A small-molecule ligand and the protein it binds are described below.
Small molecule (SMILES): CC(=O)N[C@H]1[C@H](O[C@H]2[C@H](O)[C@@H](NC(C)=O)CO[C@@H]2CO)O[C@H](CO)[C@@H](O[C@@H]2O[C@H](CO[C@H]3O[C@H](CO)[C@@H](O)[C@H](O)[C@@H]3O)[C@@H](O)[C@H](O[C@H]3O[C@H](CO)[C@@H](O)[C@H](O)[C@@H]3O)[C@@H]2O)[C@@H]1O

Sequence of chain 10.E:
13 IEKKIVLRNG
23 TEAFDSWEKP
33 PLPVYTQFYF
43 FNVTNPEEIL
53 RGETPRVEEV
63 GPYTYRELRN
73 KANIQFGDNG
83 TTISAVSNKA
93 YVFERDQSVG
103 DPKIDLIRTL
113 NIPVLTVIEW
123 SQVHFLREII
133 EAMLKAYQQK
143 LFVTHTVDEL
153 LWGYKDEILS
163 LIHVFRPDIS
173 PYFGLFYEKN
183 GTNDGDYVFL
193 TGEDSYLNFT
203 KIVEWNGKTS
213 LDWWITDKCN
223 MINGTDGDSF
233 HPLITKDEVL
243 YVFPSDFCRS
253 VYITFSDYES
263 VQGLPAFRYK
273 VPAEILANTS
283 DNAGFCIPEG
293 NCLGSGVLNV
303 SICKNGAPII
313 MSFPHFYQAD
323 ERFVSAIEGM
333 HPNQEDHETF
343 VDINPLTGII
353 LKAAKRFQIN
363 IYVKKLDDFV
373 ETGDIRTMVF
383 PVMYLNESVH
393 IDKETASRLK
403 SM

Binding-site contacts:
Ligand atom C5 contacts residue ASN388 of chain 10.E at 3.6 Å.
Ligand atom C4 contacts residue TYR41 of chain 10.E at 3.9 Å (hydrophobic).
Ligand atom C3 contacts residue ASN388 of chain 10.E at 3.8 Å.
Ligand atom O7 contacts residue ASN388 of chain 10.E at 3.9 Å.
Ligand atom C6 contacts residue TYR41 of chain 10.E at 3.6 Å (hydrophobic).
Ligand atom C6 contacts residue ARG358 of chain 10.E at 4.4 Å.
Ligand atom C1 contacts residue ASN388 of chain 10.E at 1.4 Å.
Ligand atom C7 contacts residue SER390 of chain 10.E at 4.2 Å.
Ligand atom N2 contacts residue TYR41 of chain 10.E at 4.3 Å.
Ligand atom O7 contacts residue GLN39 of chain 10.E at 2.9 Å (h-bond).
Ligand atom O5 contacts residue ASN388 of chain 10.E at 2.3 Å (h-bond).
Ligand atom N2 contacts residue ASN388 of chain 10.E at 2.9 Å (h-bond).
Ligand atom C1 contacts residue ARG358 of chain 10.E at 3.7 Å.
Ligand atom C5 contacts residue TYR41 of chain 10.E at 3.4 Å (hydrophobic).
Ligand atom C2 contacts residue ASN388 of chain 10.E at 2.5 Å.
Ligand atom O6 contacts residue ASP338 of chain 10.E at 2.9 Å (salt-bridge).
Ligand atom O5 contacts residue ASP338 of chain 10.E at 4.2 Å.
Ligand atom O5 contacts residue ARG358 of chain 10.E at 3.4 Å (salt-bridge).
Ligand atom O7 contacts residue TYR41 of chain 10.E at 3.3 Å (h-bond).
Ligand atom C7 contacts residue TYR41 of chain 10.E at 3.5 Å (hydrophobic).
Ligand atom C3 contacts residue ASP338 of chain 10.E at 4.5 Å.
Ligand atom C4 contacts residue ASN388 of chain 10.E at 4.2 Å.
Ligand atom O6 contacts residue TYR41 of chain 10.E at 3.6 Å.
Ligand atom O5 contacts residue TYR41 of chain 10.E at 4.4 Å.
Ligand atom C4 contacts residue ASP338 of chain 10.E at 4.3 Å.
Ligand atom C3 contacts residue TYR41 of chain 10.E at 4.2 Å (hydrophobic).
Ligand atom O4 contacts residue TYR41 of chain 10.E at 3.5 Å (h-bond).
Ligand atom C1 contacts residue ASP338 of chain 10.E at 4.3 Å.
Ligand atom O4 contacts residue ASP338 of chain 10.E at 4.2 Å.
Ligand atom C5 contacts residue ASP338 of chain 10.E at 3.5 Å.
Ligand atom C7 contacts residue ASN388 of chain 10.E at 3.6 Å.
Ligand atom C7 contacts residue GLN39 of chain 10.E at 4.1 Å.
Ligand atom C8 contacts residue GLU61 of chain 10.E at 3.3 Å.
Ligand atom C2 contacts residue ARG358 of chain 10.E at 4.3 Å.
Ligand atom O6 contacts residue TYR386 of chain 10.E at 4.0 Å.
Ligand atom O6 contacts residue HIS339 of chain 10.E at 3.9 Å.
Ligand atom C8 contacts residue SER390 of chain 10.E at 3.3 Å.
Ligand atom O6 contacts residue ARG358 of chain 10.E at 3.3 Å.
Ligand atom C6 contacts residue ASP338 of chain 10.E at 3.3 Å.
Ligand atom C8 contacts residue TYR41 of chain 10.E at 3.6 Å (hydrophobic).